A small-molecule ligand and the protein it binds are described below.
Small molecule (SMILES): O=C1CCCC2=C1C1(CCCCC1)N=C(Nc1nc3ccccc3o1)N2

Sequence of chain 1.C:
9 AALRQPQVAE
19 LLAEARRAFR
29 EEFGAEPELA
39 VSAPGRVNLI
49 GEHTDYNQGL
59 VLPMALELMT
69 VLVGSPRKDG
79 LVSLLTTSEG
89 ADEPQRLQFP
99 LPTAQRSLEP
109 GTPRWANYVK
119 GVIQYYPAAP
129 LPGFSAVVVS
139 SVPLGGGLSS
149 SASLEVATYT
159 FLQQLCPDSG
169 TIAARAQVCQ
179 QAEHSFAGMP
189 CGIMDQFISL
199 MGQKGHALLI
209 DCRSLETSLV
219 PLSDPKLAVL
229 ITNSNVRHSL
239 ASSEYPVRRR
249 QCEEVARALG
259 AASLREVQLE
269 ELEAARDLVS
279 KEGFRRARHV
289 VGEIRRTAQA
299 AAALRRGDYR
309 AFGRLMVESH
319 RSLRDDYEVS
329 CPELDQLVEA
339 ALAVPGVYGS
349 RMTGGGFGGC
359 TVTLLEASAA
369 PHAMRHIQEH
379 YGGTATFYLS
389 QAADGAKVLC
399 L

Binding-site contacts:
Ligand atom C05 contacts residue GLY143 of chain 1.C at 3.8 Å.
Ligand atom C18 contacts residue LEU142 of chain 1.C at 3.7 Å (hydrophobic).
Ligand atom N16 contacts residue SER148 of chain 1.C at 3.9 Å.
Ligand atom C23 contacts residue LEU152 of chain 1.C at 4.0 Å (hydrophobic).
Ligand atom C12 contacts residue ARG112 of chain 1.C at 3.3 Å.
Ligand atom C25 contacts residue VAL136 of chain 1.C at 4.0 Å (hydrophobic).
Ligand atom N19 contacts residue LEU142 of chain 1.C at 3.6 Å.
Ligand atom N16 contacts residue GLY143 of chain 1.C at 3.9 Å.
Ligand atom C18 contacts residue SER149 of chain 1.C at 4.0 Å.
Ligand atom C10 contacts residue LEU142 of chain 1.C at 4.1 Å (hydrophobic).
Ligand atom C24 contacts residue VAL136 of chain 1.C at 3.6 Å (hydrophobic).
Ligand atom C15 contacts residue TYR116 of chain 1.C at 3.6 Å (hydrophobic).
Ligand atom C13 contacts residue TYR116 of chain 1.C at 3.7 Å (hydrophobic).
Ligand atom C06 contacts residue TYR116 of chain 1.C at 3.5 Å (hydrophobic).
Ligand atom C18 contacts residue SER148 of chain 1.C at 3.3 Å.
Ligand atom O22 contacts residue SER149 of chain 1.C at 3.6 Å (h-bond).
Ligand atom O22 contacts residue SER148 of chain 1.C at 3.2 Å.
Ligand atom N17 contacts residue TYR116 of chain 1.C at 4.0 Å.
Ligand atom C23 contacts residue THR68 of chain 1.C at 3.8 Å.
Ligand atom C25 contacts residue SER86 of chain 1.C at 3.6 Å.
Ligand atom C25 contacts residue THR84 of chain 1.C at 4.0 Å.
Ligand atom C24 contacts residue SER86 of chain 1.C at 3.8 Å.
Ligand atom C12 contacts residue ASP90 of chain 1.C at 4.0 Å.
Ligand atom N14 contacts residue TYR116 of chain 1.C at 4.0 Å.
Ligand atom C23 contacts residue SER138 of chain 1.C at 3.7 Å.
Ligand atom N17 contacts residue SER149 of chain 1.C at 3.5 Å (h-bond).
Ligand atom C26 contacts residue LEU142 of chain 1.C at 3.9 Å (hydrophobic).
Ligand atom C20 contacts residue LEU142 of chain 1.C at 3.3 Å (hydrophobic).
Ligand atom C21 contacts residue LEU142 of chain 1.C at 3.4 Å (hydrophobic).
Ligand atom O22 contacts residue LEU142 of chain 1.C at 3.6 Å.
Ligand atom C12 contacts residue TRP113 of chain 1.C at 3.9 Å (hydrophobic).
Ligand atom C21 contacts residue LEU152 of chain 1.C at 4.0 Å (hydrophobic).
Ligand atom C07 contacts residue TYR116 of chain 1.C at 3.8 Å (hydrophobic).
Ligand atom C23 contacts residue LEU142 of chain 1.C at 3.9 Å (hydrophobic).
Ligand atom C15 contacts residue SER148 of chain 1.C at 3.7 Å.
Ligand atom N16 contacts residue TYR116 of chain 1.C at 3.3 Å (h-bond).
Ligand atom C11 contacts residue ASP90 of chain 1.C at 3.4 Å.
Ligand atom N17 contacts residue SER148 of chain 1.C at 2.8 Å (h-bond).
Ligand atom C10 contacts residue GLY88 of chain 1.C at 3.9 Å.
Ligand atom C24 contacts residue SER138 of chain 1.C at 3.7 Å.